Sequence of chain 2.A:
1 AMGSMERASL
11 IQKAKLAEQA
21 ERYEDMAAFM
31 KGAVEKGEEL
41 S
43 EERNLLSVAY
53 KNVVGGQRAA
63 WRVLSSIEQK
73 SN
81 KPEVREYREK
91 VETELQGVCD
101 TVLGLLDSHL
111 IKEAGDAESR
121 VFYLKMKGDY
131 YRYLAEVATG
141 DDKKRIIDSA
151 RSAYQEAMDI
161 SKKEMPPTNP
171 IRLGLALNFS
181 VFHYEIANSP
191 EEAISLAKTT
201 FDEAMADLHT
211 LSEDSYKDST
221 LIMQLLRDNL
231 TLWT

Binding-site contacts:
Ligand atom CAV contacts residue LEU221 of chain 2.A at 4.1 Å (hydrophobic).
Ligand atom CBI contacts residue LYS125 of chain 2.A at 3.6 Å.
Ligand atom O5 contacts residue ASN46 of chain 2.A at 3.6 Å (h-bond).
Ligand atom CAH contacts residue ASP218 of chain 2.A at 4.2 Å.
Ligand atom C1 contacts residue ASP218 of chain 2.A at 4.1 Å.
Ligand atom C2 contacts residue ASP218 of chain 2.A at 3.8 Å.
Ligand atom CAO contacts residue LYS125 of chain 2.A at 3.9 Å.
Ligand atom CBI contacts residue PHE122 of chain 2.A at 3.6 Å (hydrophobic).
Ligand atom CAQ contacts residue ASN46 of chain 2.A at 3.7 Å.
Ligand atom CAQ contacts residue PHE122 of chain 2.A at 3.7 Å (hydrophobic).
Ligand atom CBI contacts residue MET126 of chain 2.A at 3.5 Å (hydrophobic).
Ligand atom CAW contacts residue ASN46 of chain 2.A at 3.8 Å.
Ligand atom CAB contacts residue PRO170 of chain 2.A at 4.2 Å (hydrophobic).
Ligand atom CAI contacts residue PRO170 of chain 2.A at 4.2 Å (hydrophobic).
Ligand atom CAP contacts residue PHE122 of chain 2.A at 3.6 Å (hydrophobic).
Ligand atom CAK contacts residue VAL6 of chain 2.B at 4.0 Å (hydrophobic).
Ligand atom CAU contacts residue ASP218 of chain 2.A at 3.8 Å.
Ligand atom CAN contacts residue LYS125 of chain 2.A at 3.9 Å.
Ligand atom CAW contacts residue VAL50 of chain 2.A at 3.9 Å (hydrophobic).
Ligand atom CAM contacts residue PRO170 of chain 2.A at 3.4 Å (hydrophobic).
Ligand atom C1 contacts residue ASN46 of chain 2.A at 3.7 Å.
Ligand atom OAR contacts residue ASP218 of chain 2.A at 3.0 Å (salt-bridge).
Ligand atom CAN contacts residue ILE171 of chain 2.A at 4.2 Å (hydrophobic).
Ligand atom OAA contacts residue LYS125 of chain 2.A at 2.8 Å (salt-bridge).
Ligand atom O1 contacts residue ASP218 of chain 2.A at 3.5 Å (salt-bridge).
Ligand atom CAT contacts residue ASP218 of chain 2.A at 3.9 Å.
Ligand atom CAI contacts residue ASP218 of chain 2.A at 3.5 Å.
Ligand atom CAM contacts residue GLY174 of chain 2.A at 4.2 Å.
Ligand atom CAU contacts residue ILE222 of chain 2.A at 3.9 Å (hydrophobic).
Ligand atom CAJ contacts residue VAL50 of chain 2.A at 4.1 Å (hydrophobic).
Ligand atom CAM contacts residue ILE222 of chain 2.A at 4.0 Å (hydrophobic).
Ligand atom CAU contacts residue VAL6 of chain 2.B at 4.0 Å (hydrophobic).
Ligand atom CAM contacts residue ILE171 of chain 2.A at 4.2 Å (hydrophobic).
Ligand atom OAR contacts residue PRO170 of chain 2.A at 3.8 Å.
Ligand atom CAW contacts residue SER49 of chain 2.A at 3.9 Å.
Ligand atom O2 contacts residue ASP218 of chain 2.A at 2.8 Å (salt-bridge).
Ligand atom CAQ contacts residue ILE171 of chain 2.A at 3.8 Å (hydrophobic).
Ligand atom O6 contacts residue VAL50 of chain 2.A at 4.1 Å.
Ligand atom CAO contacts residue VAL6 of chain 2.B at 3.9 Å (hydrophobic).
Ligand atom CAP contacts residue LYS125 of chain 2.A at 3.9 Å.

Sequence of chain 2.B:
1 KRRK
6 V

The small molecule below binds the protein below.
Small molecule (SMILES): COC[C@H]1CC[C@@H]2/C1=C\[C@@]1(C)CCC(C(C)C)=C1[C@@H](O[C@H]1O[C@H](CO)[C@@H](O)[C@H](O)[C@H]1O)[C@H](O)[C@@H]2C